A small-molecule ligand and the protein it binds are described below.
Small molecule (SMILES): CC(=O)N[C@@H]1[C@@H](O)[C@H](O)[C@@H](CO)O[C@H]1O

Binding-site contacts:
Ligand atom O5 contacts residue ASN126 of chain 1.B at 2.4 Å (h-bond).
Ligand atom C7 contacts residue ASN126 of chain 1.B at 3.2 Å.
Ligand atom C8 contacts residue ASN126 of chain 1.B at 4.2 Å.
Ligand atom C4 contacts residue ASN126 of chain 1.B at 4.2 Å.
Ligand atom O7 contacts residue ASN126 of chain 1.B at 3.1 Å (h-bond).
Ligand atom C6 contacts residue ASP125 of chain 1.B at 4.3 Å.
Ligand atom C2 contacts residue ASN126 of chain 1.B at 2.5 Å.
Ligand atom C1 contacts residue ASP125 of chain 1.B at 4.2 Å.
Ligand atom O5 contacts residue ASP125 of chain 1.B at 4.2 Å.
Ligand atom C1 contacts residue ASN126 of chain 1.B at 1.4 Å.
Ligand atom O6 contacts residue ASP125 of chain 1.B at 3.8 Å.
Ligand atom C5 contacts residue ASN126 of chain 1.B at 3.7 Å.
Ligand atom N2 contacts residue ASN126 of chain 1.B at 2.8 Å (h-bond).
Ligand atom C5 contacts residue ASP125 of chain 1.B at 4.5 Å.
Ligand atom C3 contacts residue ASN126 of chain 1.B at 3.8 Å.

Sequence of chain 1.B:
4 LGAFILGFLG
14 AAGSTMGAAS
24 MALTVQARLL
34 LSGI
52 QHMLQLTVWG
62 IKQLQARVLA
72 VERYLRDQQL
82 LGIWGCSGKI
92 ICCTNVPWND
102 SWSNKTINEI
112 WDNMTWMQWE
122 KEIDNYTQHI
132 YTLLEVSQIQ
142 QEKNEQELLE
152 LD